The small molecule below binds the protein below.
Small molecule (SMILES): CC(=O)N[C@@H]1[C@@H](O)[C@H](O)[C@@H](CO)O[C@H]1O

Binding-site contacts:
Ligand atom C1 contacts residue ARG162 of chain 1.I at 4.2 Å.
Ligand atom C8 contacts residue ASN167 of chain 1.I at 3.7 Å.
Ligand atom C2 contacts residue ASN167 of chain 1.I at 2.5 Å.
Ligand atom C7 contacts residue THR168 of chain 1.I at 4.4 Å.
Ligand atom N2 contacts residue THR168 of chain 1.I at 4.0 Å.
Ligand atom N2 contacts residue ASN167 of chain 1.I at 3.0 Å (h-bond).
Ligand atom O7 contacts residue ARG278 of chain 1.E at 2.9 Å (salt-bridge).
Ligand atom C7 contacts residue ASN167 of chain 1.I at 3.4 Å.
Ligand atom C7 contacts residue ARG278 of chain 1.E at 3.6 Å.
Ligand atom O5 contacts residue ASN167 of chain 1.I at 2.3 Å (h-bond).
Ligand atom O5 contacts residue ARG162 of chain 1.I at 3.5 Å (salt-bridge).
Ligand atom C5 contacts residue ASN167 of chain 1.I at 3.7 Å.
Ligand atom C3 contacts residue ASN167 of chain 1.I at 3.8 Å.
Ligand atom O7 contacts residue ASN167 of chain 1.I at 3.2 Å (h-bond).
Ligand atom C8 contacts residue THR168 of chain 1.I at 4.2 Å.
Ligand atom C8 contacts residue ARG278 of chain 1.E at 3.6 Å.
Ligand atom C1 contacts residue ASN167 of chain 1.I at 1.4 Å.
Ligand atom C4 contacts residue ASN167 of chain 1.I at 4.2 Å.

Sequence of chain 1.I:
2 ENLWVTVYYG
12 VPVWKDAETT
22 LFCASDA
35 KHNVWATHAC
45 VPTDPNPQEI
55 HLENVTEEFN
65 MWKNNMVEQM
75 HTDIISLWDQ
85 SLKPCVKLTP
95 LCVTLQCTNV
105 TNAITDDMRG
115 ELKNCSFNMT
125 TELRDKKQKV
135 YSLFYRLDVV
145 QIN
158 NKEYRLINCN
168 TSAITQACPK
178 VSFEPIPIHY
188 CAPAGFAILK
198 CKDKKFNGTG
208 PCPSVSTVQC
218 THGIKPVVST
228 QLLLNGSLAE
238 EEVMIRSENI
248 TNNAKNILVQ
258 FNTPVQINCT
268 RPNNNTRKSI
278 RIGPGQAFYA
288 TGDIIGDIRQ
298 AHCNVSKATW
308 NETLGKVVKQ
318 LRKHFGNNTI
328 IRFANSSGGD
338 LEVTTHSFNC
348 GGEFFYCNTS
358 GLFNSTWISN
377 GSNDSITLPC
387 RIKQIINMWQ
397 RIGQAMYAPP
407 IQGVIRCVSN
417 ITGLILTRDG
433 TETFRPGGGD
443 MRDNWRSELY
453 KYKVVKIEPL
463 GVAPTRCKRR

Sequence of chain 1.E:
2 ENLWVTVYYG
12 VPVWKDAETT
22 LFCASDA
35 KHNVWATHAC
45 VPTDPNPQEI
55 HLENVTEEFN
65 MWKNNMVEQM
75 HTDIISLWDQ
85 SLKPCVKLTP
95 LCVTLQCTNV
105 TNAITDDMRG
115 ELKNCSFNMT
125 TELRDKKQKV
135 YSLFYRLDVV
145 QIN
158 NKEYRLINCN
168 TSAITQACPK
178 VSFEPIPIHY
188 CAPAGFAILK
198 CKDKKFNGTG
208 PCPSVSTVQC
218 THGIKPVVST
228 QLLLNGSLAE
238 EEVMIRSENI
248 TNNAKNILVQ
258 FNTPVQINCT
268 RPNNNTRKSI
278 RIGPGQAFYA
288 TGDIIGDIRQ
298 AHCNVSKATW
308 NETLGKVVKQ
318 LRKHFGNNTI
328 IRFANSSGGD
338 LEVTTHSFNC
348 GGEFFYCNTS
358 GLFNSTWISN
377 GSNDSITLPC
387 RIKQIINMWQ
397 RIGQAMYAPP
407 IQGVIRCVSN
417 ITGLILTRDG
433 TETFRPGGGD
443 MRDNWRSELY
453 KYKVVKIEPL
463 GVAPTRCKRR